Sequence of chain 1.A:
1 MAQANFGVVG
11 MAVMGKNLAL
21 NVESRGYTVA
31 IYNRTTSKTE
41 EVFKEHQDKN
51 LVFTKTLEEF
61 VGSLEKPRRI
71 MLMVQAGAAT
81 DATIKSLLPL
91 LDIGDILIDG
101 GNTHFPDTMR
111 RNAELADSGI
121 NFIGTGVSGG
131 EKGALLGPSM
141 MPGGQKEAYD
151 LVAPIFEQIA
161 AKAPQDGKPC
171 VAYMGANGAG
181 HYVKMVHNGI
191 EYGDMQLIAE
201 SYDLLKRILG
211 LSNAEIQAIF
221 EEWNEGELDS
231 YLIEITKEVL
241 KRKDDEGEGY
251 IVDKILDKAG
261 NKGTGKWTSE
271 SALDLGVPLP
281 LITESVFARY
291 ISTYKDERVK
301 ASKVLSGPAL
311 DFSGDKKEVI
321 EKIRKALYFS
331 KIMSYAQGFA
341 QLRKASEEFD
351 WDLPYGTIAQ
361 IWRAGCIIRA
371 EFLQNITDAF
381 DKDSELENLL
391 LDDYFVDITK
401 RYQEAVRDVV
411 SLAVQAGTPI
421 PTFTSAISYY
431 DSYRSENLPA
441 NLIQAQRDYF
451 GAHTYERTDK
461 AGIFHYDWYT

Sequence of chain 2.A:
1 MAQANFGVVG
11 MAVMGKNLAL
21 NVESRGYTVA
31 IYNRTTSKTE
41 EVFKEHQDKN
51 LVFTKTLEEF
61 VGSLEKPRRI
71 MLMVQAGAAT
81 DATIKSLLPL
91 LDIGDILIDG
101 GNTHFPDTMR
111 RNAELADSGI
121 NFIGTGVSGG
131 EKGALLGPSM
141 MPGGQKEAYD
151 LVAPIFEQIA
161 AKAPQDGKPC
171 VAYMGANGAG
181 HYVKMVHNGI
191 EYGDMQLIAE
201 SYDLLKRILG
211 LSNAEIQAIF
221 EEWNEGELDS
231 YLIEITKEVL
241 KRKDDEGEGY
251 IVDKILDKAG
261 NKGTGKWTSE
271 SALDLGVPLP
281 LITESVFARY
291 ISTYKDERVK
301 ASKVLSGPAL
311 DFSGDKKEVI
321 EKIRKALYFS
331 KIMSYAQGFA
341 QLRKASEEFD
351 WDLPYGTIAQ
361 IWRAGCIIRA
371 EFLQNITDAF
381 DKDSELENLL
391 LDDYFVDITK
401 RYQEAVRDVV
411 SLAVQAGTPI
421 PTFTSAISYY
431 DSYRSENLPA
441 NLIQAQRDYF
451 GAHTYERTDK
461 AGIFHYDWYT

The small molecule below binds the protein below.
Small molecule (SMILES): O=C(O)[C@H](O)[C@@H](O)[C@H](O)[C@H](O)COP(=O)(O)O

Binding-site contacts:
Ligand atom C1 contacts residue ILE367 of chain 1.A at 3.4 Å (hydrophobic).
Ligand atom O1P contacts residue ARG289 of chain 1.A at 2.8 Å (salt-bridge).
Ligand atom C3 contacts residue LYS184 of chain 1.A at 3.6 Å.
Ligand atom O3P contacts residue ARG447 of chain 2.A at 3.0 Å (salt-bridge).
Ligand atom O1A contacts residue SER128 of chain 1.A at 2.6 Å (h-bond).
Ligand atom C4 contacts residue ASN102 of chain 1.A at 3.8 Å.
Ligand atom C2 contacts residue GLU191 of chain 1.A at 3.6 Å.
Ligand atom O1P contacts residue ARG447 of chain 2.A at 2.8 Å (salt-bridge).
Ligand atom O1A contacts residue LYS184 of chain 1.A at 2.9 Å (salt-bridge).
Ligand atom C5 contacts residue ASN102 of chain 1.A at 3.4 Å.
Ligand atom C1 contacts residue SER128 of chain 1.A at 3.6 Å.
Ligand atom O1 contacts residue SER128 of chain 1.A at 3.4 Å.
Ligand atom O3P contacts residue LYS262 of chain 1.A at 3.5 Å.
Ligand atom O2 contacts residue GLU191 of chain 1.A at 2.6 Å (salt-bridge).
Ligand atom O3 contacts residue LYS184 of chain 1.A at 2.7 Å (salt-bridge).
Ligand atom P contacts residue TYR192 of chain 1.A at 3.6 Å.
Ligand atom O3 contacts residue ASN188 of chain 1.A at 3.1 Å (h-bond).
Ligand atom O4 contacts residue HIS453 of chain 2.A at 2.8 Å (h-bond).
Ligand atom C3 contacts residue ASN102 of chain 1.A at 3.7 Å.
Ligand atom O1A contacts residue GLU191 of chain 1.A at 3.6 Å (salt-bridge).
Ligand atom O2 contacts residue ASN188 of chain 1.A at 3.1 Å (h-bond).
Ligand atom O1A contacts residue GLY129 of chain 1.A at 3.7 Å.
Ligand atom O1A contacts residue ILE367 of chain 1.A at 3.4 Å.
Ligand atom C6 contacts residue ASN188 of chain 1.A at 3.2 Å.
Ligand atom O1 contacts residue LYS184 of chain 1.A at 3.8 Å.
Ligand atom O6 contacts residue GLU191 of chain 1.A at 3.8 Å.
Ligand atom O1 contacts residue GLY129 of chain 1.A at 2.8 Å (h-bond).
Ligand atom O2P contacts residue LYS262 of chain 1.A at 3.1 Å (salt-bridge).
Ligand atom O4 contacts residue PHE450 of chain 2.A at 3.3 Å.
Ligand atom C1 contacts residue GLY129 of chain 1.A at 3.6 Å.
Ligand atom O2P contacts residue TYR192 of chain 1.A at 2.3 Å (h-bond).
Ligand atom C4 contacts residue HIS453 of chain 2.A at 3.7 Å.
Ligand atom O3 contacts residue ASN102 of chain 1.A at 2.8 Å (h-bond).
Ligand atom O1 contacts residue GLY130 of chain 1.A at 3.0 Å (h-bond).
Ligand atom O1A contacts residue ASN188 of chain 1.A at 3.5 Å (h-bond).
Ligand atom O5 contacts residue HIS453 of chain 2.A at 3.0 Å.
Ligand atom O1A contacts residue HIS187 of chain 1.A at 3.3 Å.
Ligand atom O1P contacts residue TYR192 of chain 1.A at 3.6 Å.
Ligand atom C1 contacts residue LYS184 of chain 1.A at 3.3 Å.
Ligand atom O1 contacts residue ILE367 of chain 1.A at 3.6 Å.